Binding-site contacts:
Ligand atom N3 contacts residue DA2 of chain 1.B at 3.1 Å (h-bond).
Ligand atom N3 contacts residue DG6 of chain 1.B at 2.6 Å (h-bond).
Ligand atom OP1 contacts residue LYS230 of chain 1.C at 3.1 Å (salt-bridge).
Ligand atom OP1 contacts residue GLU232 of chain 1.C at 2.9 Å (salt-bridge).
Ligand atom N3 contacts residue DA4 of chain 1.B at 2.6 Å (h-bond).
Ligand atom C2 contacts residue DG6 of chain 1.B at 3.2 Å.
Ligand atom C2 contacts residue DG3 of chain 1.B at 3.4 Å.
Ligand atom O4 contacts residue DA4 of chain 1.B at 3.3 Å (h-bond).
Ligand atom N2 contacts residue DC1 of chain 1.B at 2.5 Å (h-bond).
Ligand atom C6 contacts residue DT5 of chain 1.B at 3.2 Å.
Ligand atom N6 contacts residue DT5 of chain 1.B at 2.6 Å (h-bond).
Ligand atom O2 contacts residue DG3 of chain 1.B at 2.6 Å (h-bond).
Ligand atom C5' contacts residue SER229 of chain 1.C at 3.5 Å.
Ligand atom OP1 contacts residue LYS234 of chain 1.C at 3.0 Å (salt-bridge).
Ligand atom O3' contacts residue THR233 of chain 1.C at 3.5 Å (h-bond).
Ligand atom O4 contacts residue DA2 of chain 1.B at 3.1 Å (h-bond).
Ligand atom O4 contacts residue DC1 of chain 1.B at 3.2 Å (h-bond).
Ligand atom O5' contacts residue GLY231 of chain 1.C at 3.4 Å.
Ligand atom N3 contacts residue DG3 of chain 1.B at 2.8 Å (h-bond).
Ligand atom O6 contacts residue DC1 of chain 1.B at 3.3 Å (h-bond).
Ligand atom C2 contacts residue DT5 of chain 1.B at 3.0 Å.
Ligand atom O4 contacts residue DG3 of chain 1.B at 3.5 Å (h-bond).
Ligand atom N1 contacts residue DG6 of chain 1.B at 3.5 Å (h-bond).
Ligand atom P contacts residue THR233 of chain 1.C at 3.4 Å.
Ligand atom C2 contacts residue DG6 of chain 1.B at 3.3 Å.
Ligand atom N4 contacts residue DG6 of chain 1.B at 2.9 Å (h-bond).
Ligand atom OP1 contacts residue GLY231 of chain 1.C at 3.3 Å.
Ligand atom C2 contacts residue DA4 of chain 1.B at 3.5 Å.
Ligand atom O2 contacts residue DA4 of chain 1.B at 3.1 Å.
Ligand atom C4 contacts residue DA4 of chain 1.B at 3.4 Å.
Ligand atom N4 contacts residue DG3 of chain 1.B at 2.9 Å (h-bond).
Ligand atom N1 contacts residue DC1 of chain 1.B at 2.9 Å (h-bond).
Ligand atom N1 contacts residue DT5 of chain 1.B at 2.4 Å (h-bond).
Ligand atom N6 contacts residue DA4 of chain 1.B at 2.8 Å (h-bond).
Ligand atom N3 contacts residue DG6 of chain 1.B at 3.5 Å (h-bond).
Ligand atom OP1 contacts residue THR233 of chain 1.C at 2.7 Å (h-bond).
Ligand atom N2 contacts residue DA2 of chain 1.B at 3.2 Å.
Ligand atom O2 contacts residue DG3 of chain 1.B at 3.3 Å (h-bond).
Ligand atom N4 contacts residue DT5 of chain 1.B at 3.4 Å (h-bond).
Ligand atom O2 contacts residue DG6 of chain 1.B at 2.3 Å (h-bond).

Sequence of chain 1.C:
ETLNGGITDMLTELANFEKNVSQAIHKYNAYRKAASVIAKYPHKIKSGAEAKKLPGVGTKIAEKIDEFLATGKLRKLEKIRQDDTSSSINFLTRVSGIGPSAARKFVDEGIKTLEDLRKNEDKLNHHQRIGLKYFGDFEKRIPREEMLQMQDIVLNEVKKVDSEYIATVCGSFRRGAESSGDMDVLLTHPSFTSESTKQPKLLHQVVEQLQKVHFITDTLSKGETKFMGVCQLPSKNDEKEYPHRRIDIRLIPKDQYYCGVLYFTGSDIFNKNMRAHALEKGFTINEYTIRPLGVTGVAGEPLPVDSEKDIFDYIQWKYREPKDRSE

A protein and the small-molecule ligand that binds it are described below.
Small molecule (SMILES): Cc1cn([C@H]2C[C@H](O[P](=O)(O)OC[C@H]3O[C@@H](n4cnc5c(=O)nc(N)[nH]c54)C[C@@H]3OP(=O)(O)O)[C@@H](CO[P](=O)(O)O[C@H]3C[C@H](n4ccc(N)nc4=O)O[C@@H]3CO[P](=O)(O)O[C@H]3C[C@H](n4cc(C)c(=O)[nH]c4=O)O[C@@H]3CO[P](=O)(O)O[C@H]3C[C@H](n4cnc5c(N)ncnc54)O[C@@H]3CO[P](=O)(O)O[C@H]3C[C@H](n4ccc(N)nc4=O)O[C@@H]3CO)O2)c(=O)[nH]c1=O